Binding-site contacts:
Ligand atom O5 contacts residue TYR24 of chain 1.A at 3.6 Å.
Ligand atom C5 contacts residue ASN37 of chain 1.A at 3.7 Å.
Ligand atom C6 contacts residue PRO9 of chain 1.A at 3.7 Å (hydrophobic).
Ligand atom C4 contacts residue ASN37 of chain 1.A at 4.2 Å.
Ligand atom O5 contacts residue ASN37 of chain 1.A at 2.4 Å (h-bond).
Ligand atom N2 contacts residue ASN37 of chain 1.A at 2.9 Å (h-bond).
Ligand atom C6 contacts residue TYR7 of chain 1.A at 4.3 Å (hydrophobic).
Ligand atom C3 contacts residue ASN37 of chain 1.A at 3.8 Å.
Ligand atom C5 contacts residue TYR24 of chain 1.A at 3.7 Å (hydrophobic).
Ligand atom C8 contacts residue TYR24 of chain 1.A at 4.2 Å (hydrophobic).
Ligand atom C1 contacts residue TYR24 of chain 1.A at 3.5 Å (hydrophobic).
Ligand atom C7 contacts residue ASN37 of chain 1.A at 3.1 Å.
Ligand atom C2 contacts residue ASN37 of chain 1.A at 2.4 Å.
Ligand atom C5 contacts residue PRO9 of chain 1.A at 4.2 Å (hydrophobic).
Ligand atom C1 contacts residue ASN37 of chain 1.A at 1.4 Å.
Ligand atom C8 contacts residue TYR7 of chain 1.A at 3.9 Å (hydrophobic).
Ligand atom C8 contacts residue PRO4 of chain 1.A at 4.4 Å (hydrophobic).
Ligand atom C8 contacts residue ASN37 of chain 1.A at 4.2 Å.
Ligand atom O7 contacts residue ASN37 of chain 1.A at 3.0 Å (h-bond).
Ligand atom O6 contacts residue TYR7 of chain 1.A at 4.4 Å.
Ligand atom C8 contacts residue PRO36 of chain 1.A at 4.4 Å (hydrophobic).
Ligand atom O6 contacts residue PRO9 of chain 1.A at 4.1 Å.
Ligand atom O5 contacts residue PRO9 of chain 1.A at 3.8 Å.

Sequence of chain 1.A:
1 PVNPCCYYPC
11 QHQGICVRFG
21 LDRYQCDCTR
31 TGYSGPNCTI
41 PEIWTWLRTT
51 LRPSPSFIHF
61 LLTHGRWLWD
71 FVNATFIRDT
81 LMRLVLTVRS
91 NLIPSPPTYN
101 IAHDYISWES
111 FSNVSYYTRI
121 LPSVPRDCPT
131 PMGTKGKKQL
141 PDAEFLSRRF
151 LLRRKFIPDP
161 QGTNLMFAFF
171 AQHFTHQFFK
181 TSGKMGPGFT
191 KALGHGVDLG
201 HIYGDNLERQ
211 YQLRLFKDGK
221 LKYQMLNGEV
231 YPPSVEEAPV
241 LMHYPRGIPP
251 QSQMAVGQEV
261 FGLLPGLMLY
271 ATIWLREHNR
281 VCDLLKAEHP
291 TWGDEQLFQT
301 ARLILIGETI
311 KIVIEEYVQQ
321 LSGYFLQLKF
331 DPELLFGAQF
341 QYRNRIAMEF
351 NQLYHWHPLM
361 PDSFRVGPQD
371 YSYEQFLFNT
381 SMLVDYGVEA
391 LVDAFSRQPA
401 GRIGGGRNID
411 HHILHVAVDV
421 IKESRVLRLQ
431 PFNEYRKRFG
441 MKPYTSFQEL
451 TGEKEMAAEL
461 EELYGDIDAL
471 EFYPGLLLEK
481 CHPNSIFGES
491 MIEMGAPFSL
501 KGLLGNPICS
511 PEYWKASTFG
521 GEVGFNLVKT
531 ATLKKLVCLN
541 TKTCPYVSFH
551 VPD

The protein below binds the small molecule below.
Small molecule (SMILES): CC(=O)N[C@H]1[C@@H](O[C@H]2[C@H](O)[C@@H](NC(C)=O)CO[C@@H]2CO)O[C@H](CO)[C@@H](O)[C@@H]1O